Binding-site contacts:
Ligand atom C3 contacts residue ASP99 of chain 1.C at 3.2 Å.
Ligand atom C1 contacts residue SER23 of chain 1.C at 3.9 Å.
Ligand atom O2 contacts residue GLY114 of chain 1.D at 2.5 Å (h-bond).
Ligand atom O3 contacts residue CA1 of chain 1.N at 2.6 Å.
Ligand atom C1M contacts residue SER23 of chain 1.C at 3.4 Å.
Ligand atom O4 contacts residue GLU95 of chain 1.C at 3.4 Å (salt-bridge).
Ligand atom C2 contacts residue CA1 of chain 1.N at 3.4 Å.
Ligand atom O3 contacts residue ASP101 of chain 1.C at 3.0 Å (salt-bridge).
Ligand atom O2 contacts residue ASP104 of chain 1.C at 3.8 Å.
Ligand atom C5 contacts residue LYS1 of chain 1.G at 3.5 Å.
Ligand atom O4 contacts residue CA1 of chain 1.M at 2.5 Å.
Ligand atom C1 contacts residue LYS1 of chain 1.G at 3.7 Å.
Ligand atom O3 contacts residue ASP99 of chain 1.C at 2.4 Å (salt-bridge).
Ligand atom C3 contacts residue CA1 of chain 1.M at 3.4 Å.
Ligand atom C2 contacts residue GLY114 of chain 1.D at 3.4 Å.
Ligand atom C3 contacts residue ASP104 of chain 1.C at 3.7 Å.
Ligand atom O3 contacts residue ASP104 of chain 1.C at 3.1 Å (salt-bridge).
Ligand atom C1M contacts residue GLY114 of chain 1.D at 3.6 Å.
Ligand atom O5 contacts residue SER23 of chain 1.C at 2.9 Å (h-bond).
Ligand atom C7 contacts residue LYS1 of chain 1.G at 1.4 Å.
Ligand atom O4 contacts residue ASP96 of chain 1.C at 2.6 Å (salt-bridge).
Ligand atom C4 contacts residue SER22 of chain 1.C at 3.6 Å.
Ligand atom C6 contacts residue LYS1 of chain 1.G at 2.4 Å.
Ligand atom C4 contacts residue CA1 of chain 1.N at 3.8 Å.
Ligand atom O4 contacts residue ASP104 of chain 1.C at 3.3 Å (salt-bridge).
Ligand atom C5 contacts residue ASP96 of chain 1.C at 3.8 Å.
Ligand atom O3 contacts residue CA1 of chain 1.M at 2.5 Å.
Ligand atom O2 contacts residue SER22 of chain 1.C at 3.4 Å.
Ligand atom O7A contacts residue LYS1 of chain 1.G at 2.4 Å (salt-bridge).
Ligand atom O2 contacts residue ASN21 of chain 1.C at 3.0 Å (h-bond).
Ligand atom O2 contacts residue CA1 of chain 1.N at 2.5 Å.
Ligand atom O7A contacts residue SER23 of chain 1.C at 3.7 Å.
Ligand atom C5 contacts residue SER22 of chain 1.C at 3.4 Å.
Ligand atom C4 contacts residue CA1 of chain 1.M at 3.3 Å.
Ligand atom O4 contacts residue ASP99 of chain 1.C at 3.7 Å.
Ligand atom C4 contacts residue ASP96 of chain 1.C at 3.4 Å.
Ligand atom C3 contacts residue CA1 of chain 1.N at 3.4 Å.
Ligand atom O5 contacts residue SER22 of chain 1.C at 3.5 Å (h-bond).
Ligand atom C4 contacts residue ASP104 of chain 1.C at 3.2 Å.
Ligand atom O5 contacts residue LYS1 of chain 1.G at 3.5 Å (salt-bridge).

The small molecule below binds the protein below.
Small molecule (SMILES): C[C@@H]1O[C@@H](CC(=O)O)[C@@H](O)[C@H](O)[C@@H]1O

Sequence of chain 1.C:
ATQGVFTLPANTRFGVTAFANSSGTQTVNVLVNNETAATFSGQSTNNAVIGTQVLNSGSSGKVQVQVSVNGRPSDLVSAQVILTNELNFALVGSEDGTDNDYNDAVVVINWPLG

Sequence of chain 1.D:
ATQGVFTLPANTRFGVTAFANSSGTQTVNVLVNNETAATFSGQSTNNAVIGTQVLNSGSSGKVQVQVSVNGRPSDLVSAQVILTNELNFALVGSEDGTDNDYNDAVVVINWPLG